Binding-site contacts:
Ligand atom CG contacts residue TRP66 of chain 1.L at 3.6 Å (hydrophobic).
Ligand atom CD2 contacts residue HIS64 of chain 1.L at 3.8 Å.
Ligand atom OD1 contacts residue HIS64 of chain 1.L at 2.6 Å (h-bond).
Ligand atom CG contacts residue HIS64 of chain 1.L at 3.6 Å.
Ligand atom CAH contacts residue HIS59 of chain 1.L at 3.7 Å.
Ligand atom CAL contacts residue PRO35 of chain 1.L at 3.8 Å (hydrophobic).
Ligand atom CAX contacts residue TYR47 of chain 1.L at 3.7 Å (hydrophobic).
Ligand atom CAJ contacts residue TYR47 of chain 1.L at 3.7 Å (hydrophobic).
Ligand atom CG contacts residue TRP37 of chain 1.L at 3.7 Å (hydrophobic).
Ligand atom SAS contacts residue PHE25 of chain 1.L at 3.7 Å.
Ligand atom C contacts residue HIS59 of chain 1.L at 3.6 Å.
Ligand atom CAL contacts residue PRO48 of chain 1.L at 3.0 Å (hydrophobic).
Ligand atom CD2 contacts residue TRP37 of chain 1.L at 3.5 Å (hydrophobic).
Ligand atom C contacts residue TYR47 of chain 1.L at 3.5 Å (hydrophobic).
Ligand atom OD1 contacts residue SER60 of chain 1.L at 2.6 Å (h-bond).
Ligand atom OAE contacts residue TYR61 of chain 1.L at 3.6 Å.
Ligand atom CD2 contacts residue TYR47 of chain 1.L at 3.4 Å (hydrophobic).
Ligand atom SAS contacts residue TYR47 of chain 1.L at 3.8 Å.
Ligand atom CA contacts residue TYR47 of chain 1.L at 3.8 Å (hydrophobic).
Ligand atom CG contacts residue SER60 of chain 1.L at 3.6 Å.
Ligand atom NAQ contacts residue PRO48 of chain 1.L at 3.7 Å.
Ligand atom CB contacts residue TRP66 of chain 1.L at 3.5 Å (hydrophobic).
Ligand atom CAY contacts residue ILE58 of chain 1.L at 3.8 Å (hydrophobic).
Ligand atom CB contacts residue TYR47 of chain 1.L at 3.7 Å (hydrophobic).
Ligand atom CA contacts residue HIS59 of chain 1.L at 3.3 Å.
Ligand atom CAT contacts residue TYR61 of chain 1.L at 3.7 Å (hydrophobic).
Ligand atom CB contacts residue HIS59 of chain 1.L at 3.5 Å.
Ligand atom CAJ contacts residue ILE58 of chain 1.L at 3.6 Å (hydrophobic).
Ligand atom O contacts residue TYR47 of chain 1.L at 2.6 Å (h-bond).
Ligand atom NAR contacts residue HIS59 of chain 1.L at 2.9 Å (h-bond).
Ligand atom NAQ contacts residue ARG56 of chain 1.L at 3.1 Å (salt-bridge).
Ligand atom OD1 contacts residue TYR61 of chain 1.L at 3.7 Å.
Ligand atom N contacts residue TYR47 of chain 1.L at 3.6 Å (h-bond).
Ligand atom CAD contacts residue TYR47 of chain 1.L at 3.6 Å (hydrophobic).
Ligand atom OD1 contacts residue TRP37 of chain 1.L at 3.8 Å.
Ligand atom CAH contacts residue TYR47 of chain 1.L at 3.8 Å (hydrophobic).
Ligand atom CAL contacts residue ARG56 of chain 1.L at 3.8 Å.
Ligand atom CAV contacts residue TYR47 of chain 1.L at 3.8 Å (hydrophobic).
Ligand atom CG contacts residue TYR47 of chain 1.L at 3.9 Å (hydrophobic).
Ligand atom SAS contacts residue PRO48 of chain 1.L at 3.9 Å.

Sequence of chain 1.L:
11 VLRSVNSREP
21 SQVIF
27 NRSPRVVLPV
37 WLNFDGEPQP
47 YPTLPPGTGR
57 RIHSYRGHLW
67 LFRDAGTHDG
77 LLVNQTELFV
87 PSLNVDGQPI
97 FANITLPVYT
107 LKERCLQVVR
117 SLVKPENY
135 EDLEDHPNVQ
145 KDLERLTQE

This small molecule binds to this protein.
Small molecule (SMILES): Cc1ncsc1-c1ccc(CNC(=O)[C@@H]2C[C@@H](O)CN2C(=O)CC(C)(C)C)cc1